Binding-site contacts:
Ligand atom N3 contacts residue GLY232 of chain 1.D at 3.5 Å.
Ligand atom N3 contacts residue VAL231 of chain 1.D at 3.6 Å (h-bond).
Ligand atom C2 contacts residue GLU215 of chain 1.D at 3.7 Å.
Ligand atom C5' contacts residue HIS282 of chain 1.D at 3.6 Å.
Ligand atom C5 contacts residue GLY132 of chain 1.D at 3.3 Å.
Ligand atom O5' contacts residue HIS282 of chain 1.D at 2.7 Å (h-bond).
Ligand atom C3' contacts residue PHE173 of chain 1.E at 3.4 Å (hydrophobic).
Ligand atom O6 contacts residue ASN257 of chain 1.D at 2.9 Å (h-bond).
Ligand atom C10 contacts residue SO41 of chain 1.N at 3.6 Å.
Ligand atom N1 contacts residue GLU215 of chain 1.D at 3.0 Å (salt-bridge).
Ligand atom O3' contacts residue PHE173 of chain 1.E at 3.7 Å.
Ligand atom N1' contacts residue SO41 of chain 1.N at 2.8 Å (h-bond).
Ligand atom N7 contacts residue THR256 of chain 1.D at 3.6 Å.
Ligand atom N7 contacts residue ASN257 of chain 1.D at 2.9 Å (h-bond).
Ligand atom N2 contacts residue GLU215 of chain 1.D at 2.8 Å (salt-bridge).
Ligand atom C5' contacts residue PHE214 of chain 1.D at 3.8 Å (hydrophobic).
Ligand atom N2 contacts residue VAL209 of chain 1.D at 3.7 Å.
Ligand atom O3' contacts residue SO41 of chain 1.N at 3.2 Å (h-bond).
Ligand atom C6' contacts residue SO41 of chain 1.N at 3.1 Å.
Ligand atom C10 contacts residue ALA130 of chain 1.D at 3.0 Å (hydrophobic).
Ligand atom C5' contacts residue PHE173 of chain 1.E at 3.8 Å (hydrophobic).
Ligand atom C6 contacts residue PHE214 of chain 1.D at 3.6 Å (hydrophobic).
Ligand atom N1 contacts residue VAL231 of chain 1.D at 3.7 Å.
Ligand atom C6 contacts residue GLY132 of chain 1.D at 3.6 Å.
Ligand atom C8 contacts residue THR256 of chain 1.D at 3.5 Å.
Ligand atom C4 contacts residue VAL231 of chain 1.D at 3.7 Å (hydrophobic).
Ligand atom C2 contacts residue VAL231 of chain 1.D at 3.7 Å (hydrophobic).
Ligand atom O6 contacts residue GLY132 of chain 1.D at 3.5 Å.
Ligand atom O6 contacts residue GLU215 of chain 1.D at 3.7 Å.
Ligand atom O3' contacts residue TYR101 of chain 1.D at 2.9 Å (h-bond).
Ligand atom N7 contacts residue ALA131 of chain 1.D at 3.5 Å.
Ligand atom O5' contacts residue VAL285 of chain 1.D at 3.4 Å.
Ligand atom C8 contacts residue ALA131 of chain 1.D at 3.6 Å (hydrophobic).
Ligand atom C8 contacts residue ASN257 of chain 1.D at 3.7 Å.
Ligand atom N2 contacts residue MET233 of chain 1.D at 3.6 Å.
Ligand atom N7 contacts residue GLY132 of chain 1.D at 3.2 Å (h-bond).
Ligand atom O6 contacts residue PHE214 of chain 1.D at 3.7 Å.
Ligand atom C2' contacts residue MET233 of chain 1.D at 3.4 Å (hydrophobic).
Ligand atom C3' contacts residue MET233 of chain 1.D at 3.7 Å (hydrophobic).
Ligand atom C9 contacts residue ALA130 of chain 1.D at 3.6 Å (hydrophobic).

Sequence of chain 1.D:
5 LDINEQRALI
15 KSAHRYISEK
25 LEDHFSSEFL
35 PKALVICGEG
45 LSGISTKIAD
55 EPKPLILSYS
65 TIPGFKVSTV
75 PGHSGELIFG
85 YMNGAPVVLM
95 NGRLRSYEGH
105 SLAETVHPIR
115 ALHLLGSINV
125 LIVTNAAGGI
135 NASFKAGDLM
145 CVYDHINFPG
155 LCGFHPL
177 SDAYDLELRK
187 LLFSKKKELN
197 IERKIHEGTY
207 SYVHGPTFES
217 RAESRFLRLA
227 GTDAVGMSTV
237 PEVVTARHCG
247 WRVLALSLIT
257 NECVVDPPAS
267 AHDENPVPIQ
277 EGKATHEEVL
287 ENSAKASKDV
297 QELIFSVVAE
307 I

Sequence of chain 1.E:
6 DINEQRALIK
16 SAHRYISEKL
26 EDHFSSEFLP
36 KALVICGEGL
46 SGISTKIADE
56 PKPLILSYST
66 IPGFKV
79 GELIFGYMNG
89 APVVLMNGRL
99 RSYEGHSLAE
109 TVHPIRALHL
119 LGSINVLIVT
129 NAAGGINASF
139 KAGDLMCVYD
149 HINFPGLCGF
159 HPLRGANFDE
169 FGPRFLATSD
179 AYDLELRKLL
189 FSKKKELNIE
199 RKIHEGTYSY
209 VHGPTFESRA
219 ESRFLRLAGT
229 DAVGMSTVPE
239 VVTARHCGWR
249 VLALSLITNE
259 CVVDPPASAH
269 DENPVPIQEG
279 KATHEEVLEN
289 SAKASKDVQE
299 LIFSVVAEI

The protein below binds the small molecule below.
Small molecule (SMILES): Nc1nc2c(CN3C[C@H](CO)[C@@H](O)C3)c[nH]c2c(=O)[nH]1